Sequence of chain 1.A:
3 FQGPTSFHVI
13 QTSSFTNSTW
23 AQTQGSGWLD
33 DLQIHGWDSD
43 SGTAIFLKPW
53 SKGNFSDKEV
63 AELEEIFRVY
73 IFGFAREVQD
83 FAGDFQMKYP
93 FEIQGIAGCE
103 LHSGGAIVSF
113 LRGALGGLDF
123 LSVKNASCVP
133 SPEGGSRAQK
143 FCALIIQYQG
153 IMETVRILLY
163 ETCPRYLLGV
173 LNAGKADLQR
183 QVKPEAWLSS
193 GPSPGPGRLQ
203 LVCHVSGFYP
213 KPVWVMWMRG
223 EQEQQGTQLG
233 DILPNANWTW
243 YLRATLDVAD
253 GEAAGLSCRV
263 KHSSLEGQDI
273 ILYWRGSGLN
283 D

Binding-site contacts:
Ligand atom O3 contacts residue EDO1 of chain 1.O at 3.1 Å.
Ligand atom C2 contacts residue THR21 of chain 1.A at 4.2 Å.
Ligand atom C3 contacts residue ASN19 of chain 1.A at 3.8 Å.
Ligand atom O4 contacts residue THR18 of chain 1.A at 4.5 Å.
Ligand atom C2 contacts residue ASN19 of chain 1.A at 2.4 Å.
Ligand atom C7 contacts residue THR21 of chain 1.A at 4.4 Å.
Ligand atom O5 contacts residue TRP22 of chain 1.A at 4.2 Å.
Ligand atom C1 contacts residue TRP22 of chain 1.A at 4.2 Å (hydrophobic).
Ligand atom C4 contacts residue EDO1 of chain 1.O at 3.7 Å.
Ligand atom C3 contacts residue THR21 of chain 1.A at 4.5 Å.
Ligand atom C1 contacts residue THR21 of chain 1.A at 4.2 Å.
Ligand atom O7 contacts residue ASN19 of chain 1.A at 3.7 Å.
Ligand atom C1 contacts residue ASN19 of chain 1.A at 1.4 Å.
Ligand atom C4 contacts residue ASN19 of chain 1.A at 4.2 Å.
Ligand atom C5 contacts residue ASN19 of chain 1.A at 3.7 Å.
Ligand atom O4 contacts residue EDO1 of chain 1.O at 3.0 Å.
Ligand atom C1 contacts residue THR18 of chain 1.A at 4.1 Å.
Ligand atom N2 contacts residue ASN19 of chain 1.A at 2.9 Å (h-bond).
Ligand atom C8 contacts residue THR21 of chain 1.A at 4.3 Å.
Ligand atom O5 contacts residue THR18 of chain 1.A at 4.4 Å.
Ligand atom C6 contacts residue THR18 of chain 1.A at 4.3 Å.
Ligand atom O6 contacts residue TRP22 of chain 1.A at 3.8 Å.
Ligand atom O5 contacts residue ASN19 of chain 1.A at 2.4 Å (h-bond).
Ligand atom C7 contacts residue ASN19 of chain 1.A at 3.5 Å.
Ligand atom C8 contacts residue TRP22 of chain 1.A at 4.4 Å (hydrophobic).
Ligand atom O5 contacts residue THR18 of chain 1.A at 4.0 Å.
Ligand atom N2 contacts residue THR21 of chain 1.A at 3.5 Å (h-bond).
Ligand atom C5 contacts residue TRP22 of chain 1.A at 4.4 Å (hydrophobic).
Ligand atom C3 contacts residue EDO1 of chain 1.O at 3.9 Å.
Ligand atom O6 contacts residue THR18 of chain 1.A at 4.3 Å.

The protein below binds the small molecule below.
Small molecule (SMILES): CC(=O)N[C@H]1[C@H](O[C@H]2[C@H](O)[C@@H](NC(C)=O)CO[C@@H]2CO[C@@H]2O[C@@H](C)[C@@H](O)[C@@H](O)[C@@H]2O)O[C@H](CO)[C@@H](O)[C@@H]1O